This small molecule binds to this protein.
Small molecule (SMILES): CC(=O)N[C@@H]1[C@@H](O)[C@H](O)[C@@H](CO)O[C@H]1O

Sequence of chain 1.D:
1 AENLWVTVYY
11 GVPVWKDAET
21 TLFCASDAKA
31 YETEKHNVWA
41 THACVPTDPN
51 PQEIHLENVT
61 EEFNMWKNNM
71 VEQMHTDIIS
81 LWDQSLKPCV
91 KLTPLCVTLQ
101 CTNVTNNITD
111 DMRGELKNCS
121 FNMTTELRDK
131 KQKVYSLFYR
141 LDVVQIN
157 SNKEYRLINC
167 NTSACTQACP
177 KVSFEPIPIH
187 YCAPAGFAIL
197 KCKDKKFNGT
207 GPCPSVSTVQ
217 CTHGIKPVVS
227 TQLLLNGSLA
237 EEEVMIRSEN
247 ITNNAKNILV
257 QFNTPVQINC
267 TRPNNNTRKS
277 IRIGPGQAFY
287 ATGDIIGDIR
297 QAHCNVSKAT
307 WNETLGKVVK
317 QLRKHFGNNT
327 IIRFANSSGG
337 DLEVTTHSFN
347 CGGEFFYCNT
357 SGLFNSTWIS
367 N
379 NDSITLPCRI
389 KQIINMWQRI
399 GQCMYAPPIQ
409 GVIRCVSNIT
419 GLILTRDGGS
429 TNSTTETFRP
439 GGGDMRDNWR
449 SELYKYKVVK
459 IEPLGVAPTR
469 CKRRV

Binding-site contacts:
Ligand atom O7 contacts residue ASN324 of chain 1.D at 3.2 Å (h-bond).
Ligand atom O5 contacts residue ASN324 of chain 1.D at 2.5 Å (h-bond).
Ligand atom C3 contacts residue ASN324 of chain 1.D at 3.8 Å.
Ligand atom C5 contacts residue ASN324 of chain 1.D at 3.7 Å.
Ligand atom C8 contacts residue ASN324 of chain 1.D at 4.2 Å.
Ligand atom C8 contacts residue GLY323 of chain 1.D at 4.1 Å.
Ligand atom C7 contacts residue ASN324 of chain 1.D at 3.2 Å.
Ligand atom C4 contacts residue ASN324 of chain 1.D at 4.2 Å.
Ligand atom C2 contacts residue ASN324 of chain 1.D at 2.4 Å.
Ligand atom N2 contacts residue ASN324 of chain 1.D at 2.8 Å (h-bond).
Ligand atom C1 contacts residue ASN324 of chain 1.D at 1.4 Å.